Sequence of chain 2.A:
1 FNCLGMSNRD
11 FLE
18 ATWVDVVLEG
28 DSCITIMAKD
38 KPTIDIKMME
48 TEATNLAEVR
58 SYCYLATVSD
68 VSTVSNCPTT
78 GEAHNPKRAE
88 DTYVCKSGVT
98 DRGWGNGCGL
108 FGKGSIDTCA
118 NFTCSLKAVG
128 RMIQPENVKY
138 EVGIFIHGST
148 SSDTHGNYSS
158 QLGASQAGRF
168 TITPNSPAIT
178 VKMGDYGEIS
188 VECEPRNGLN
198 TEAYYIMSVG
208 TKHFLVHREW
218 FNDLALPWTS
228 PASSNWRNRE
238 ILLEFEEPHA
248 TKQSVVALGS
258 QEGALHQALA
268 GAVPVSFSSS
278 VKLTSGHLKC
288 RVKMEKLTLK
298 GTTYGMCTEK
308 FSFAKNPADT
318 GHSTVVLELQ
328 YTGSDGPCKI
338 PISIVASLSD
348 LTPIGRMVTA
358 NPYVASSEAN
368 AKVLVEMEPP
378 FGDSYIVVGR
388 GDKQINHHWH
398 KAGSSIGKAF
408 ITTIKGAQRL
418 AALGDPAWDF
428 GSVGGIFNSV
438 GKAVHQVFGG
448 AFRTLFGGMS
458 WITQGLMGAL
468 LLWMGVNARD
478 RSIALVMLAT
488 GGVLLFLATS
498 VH

Binding-site contacts:
Ligand atom C7 contacts residue ASN118 of chain 2.A at 3.8 Å.
Ligand atom C4 contacts residue ASN118 of chain 2.A at 4.2 Å.
Ligand atom C6 contacts residue THR120 of chain 2.A at 3.8 Å.
Ligand atom O6 contacts residue PHE119 of chain 2.A at 2.8 Å (h-bond).
Ligand atom C5 contacts residue THR120 of chain 2.A at 4.2 Å.
Ligand atom N2 contacts residue ASN118 of chain 2.A at 2.9 Å (h-bond).
Ligand atom C8 contacts residue ASN118 of chain 2.A at 3.7 Å.
Ligand atom O6 contacts residue ASN118 of chain 2.A at 4.2 Å.
Ligand atom C8 contacts residue ASP67 of chain 2.A at 3.7 Å.
Ligand atom N2 contacts residue TYR90 of chain 2.A at 4.4 Å.
Ligand atom C1 contacts residue THR89 of chain 2.A at 4.2 Å.
Ligand atom O5 contacts residue PHE119 of chain 2.A at 3.9 Å.
Ligand atom C3 contacts residue ASN118 of chain 2.A at 3.8 Å.
Ligand atom C2 contacts residue ASN118 of chain 2.A at 2.5 Å.
Ligand atom C1 contacts residue SER66 of chain 2.A at 4.5 Å.
Ligand atom C6 contacts residue PHE119 of chain 2.A at 4.0 Å (hydrophobic).
Ligand atom C8 contacts residue SER66 of chain 2.A at 3.6 Å.
Ligand atom O5 contacts residue THR89 of chain 2.A at 4.5 Å.
Ligand atom O6 contacts residue THR89 of chain 2.A at 3.9 Å.
Ligand atom C5 contacts residue ASN118 of chain 2.A at 3.6 Å.
Ligand atom O6 contacts residue THR120 of chain 2.A at 3.6 Å (h-bond).
Ligand atom C1 contacts residue ASN118 of chain 2.A at 1.4 Å.
Ligand atom O5 contacts residue THR120 of chain 2.A at 3.4 Å (h-bond).
Ligand atom O5 contacts residue ASN118 of chain 2.A at 2.4 Å (h-bond).

The small molecule below binds the protein below.
Small molecule (SMILES): CC(=O)N[C@@H]1[C@@H](O)[C@H](O)[C@@H](CO)O[C@H]1O